Sequence of chain 3.A:
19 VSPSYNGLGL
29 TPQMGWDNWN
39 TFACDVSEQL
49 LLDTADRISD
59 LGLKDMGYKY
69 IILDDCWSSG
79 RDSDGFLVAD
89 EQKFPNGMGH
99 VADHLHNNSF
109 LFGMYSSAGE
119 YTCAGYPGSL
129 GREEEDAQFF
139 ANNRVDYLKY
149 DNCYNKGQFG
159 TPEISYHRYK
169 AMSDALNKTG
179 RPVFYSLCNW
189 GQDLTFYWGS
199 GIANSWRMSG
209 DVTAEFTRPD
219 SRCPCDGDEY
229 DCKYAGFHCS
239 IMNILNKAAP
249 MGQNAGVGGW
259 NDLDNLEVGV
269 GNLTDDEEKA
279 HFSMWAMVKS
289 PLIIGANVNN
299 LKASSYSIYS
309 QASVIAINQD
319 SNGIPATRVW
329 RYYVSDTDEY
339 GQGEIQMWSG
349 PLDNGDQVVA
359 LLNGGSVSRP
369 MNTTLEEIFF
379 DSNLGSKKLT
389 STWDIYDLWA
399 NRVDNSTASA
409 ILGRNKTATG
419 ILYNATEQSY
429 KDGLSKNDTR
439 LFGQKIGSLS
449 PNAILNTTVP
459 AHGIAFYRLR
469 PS

Binding-site contacts:
Ligand atom C7 contacts residue ASN403 of chain 3.A at 3.2 Å.
Ligand atom O7 contacts residue ASN403 of chain 3.A at 4.0 Å.
Ligand atom C1 contacts residue SER302 of chain 3.A at 3.9 Å.
Ligand atom C4 contacts residue ASN403 of chain 3.A at 4.2 Å.
Ligand atom O6 contacts residue SER302 of chain 3.A at 3.0 Å (h-bond).
Ligand atom O5 contacts residue SER302 of chain 3.A at 3.8 Å.
Ligand atom C3 contacts residue ASN403 of chain 3.A at 3.8 Å.
Ligand atom C4 contacts residue ASP273 of chain 3.A at 4.2 Å.
Ligand atom C5 contacts residue ASN403 of chain 3.A at 3.7 Å.
Ligand atom O4 contacts residue ASP273 of chain 3.A at 3.2 Å.
Ligand atom C3 contacts residue ASP273 of chain 3.A at 4.2 Å.
Ligand atom C6 contacts residue SER302 of chain 3.A at 3.8 Å.
Ligand atom C1 contacts residue ASN403 of chain 3.A at 1.4 Å.
Ligand atom C5 contacts residue SER302 of chain 3.A at 3.6 Å.
Ligand atom O6 contacts residue LYS300 of chain 3.A at 3.9 Å.
Ligand atom N2 contacts residue ASN403 of chain 3.A at 2.9 Å (h-bond).
Ligand atom O5 contacts residue ASN403 of chain 3.A at 2.4 Å (h-bond).
Ligand atom C8 contacts residue ASN403 of chain 3.A at 3.5 Å.
Ligand atom C2 contacts residue ASN403 of chain 3.A at 2.4 Å.

This protein binds this small molecule.
Small molecule (SMILES): CC(=O)N[C@@H]1[C@@H](O)[C@H](O)[C@@H](CO)O[C@H]1O